Sequence of chain 1.A:
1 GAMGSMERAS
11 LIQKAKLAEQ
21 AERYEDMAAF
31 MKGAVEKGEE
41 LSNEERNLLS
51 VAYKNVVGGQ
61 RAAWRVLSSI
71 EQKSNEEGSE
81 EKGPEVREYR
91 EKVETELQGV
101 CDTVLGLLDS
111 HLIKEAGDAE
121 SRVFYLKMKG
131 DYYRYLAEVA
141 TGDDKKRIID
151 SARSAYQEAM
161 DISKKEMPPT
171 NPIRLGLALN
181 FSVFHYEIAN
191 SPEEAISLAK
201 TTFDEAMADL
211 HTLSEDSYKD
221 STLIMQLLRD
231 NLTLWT

Binding-site contacts:
Ligand atom N contacts residue OQ91 of chain 1.G at 3.7 Å.
Ligand atom NE contacts residue ARG65 of chain 1.A at 3.7 Å.
Ligand atom CB contacts residue ASN180 of chain 1.A at 3.3 Å.
Ligand atom O contacts residue LEU234 of chain 1.A at 3.5 Å.
Ligand atom CA contacts residue ASN180 of chain 1.A at 3.7 Å.
Ligand atom O contacts residue ASN231 of chain 1.A at 2.9 Å (h-bond).
Ligand atom O contacts residue VAL183 of chain 1.A at 3.3 Å.
Ligand atom CA contacts residue ASN231 of chain 1.A at 3.7 Å.
Ligand atom CA contacts residue ASN180 of chain 1.A at 3.5 Å.
Ligand atom NH2 contacts residue ARG65 of chain 1.A at 3.4 Å (salt-bridge).
Ligand atom CB contacts residue OQ91 of chain 1.G at 3.1 Å.
Ligand atom NZ contacts residue ASP230 of chain 1.A at 2.8 Å (salt-bridge).
Ligand atom C contacts residue ASN180 of chain 1.A at 3.6 Å.
Ligand atom O3P contacts residue ARG61 of chain 1.A at 2.9 Å (salt-bridge).
Ligand atom O2P contacts residue TYR135 of chain 1.A at 2.6 Å (h-bond).
Ligand atom CZ contacts residue ARG65 of chain 1.A at 3.5 Å.
Ligand atom O contacts residue OQ91 of chain 1.G at 3.7 Å.
Ligand atom P contacts residue ARG61 of chain 1.A at 3.7 Å.
Ligand atom NH2 contacts residue GLU187 of chain 1.A at 2.8 Å (salt-bridge).
Ligand atom C contacts residue ASN231 of chain 1.A at 3.6 Å.
Ligand atom N contacts residue LEU234 of chain 1.A at 3.8 Å.
Ligand atom CA contacts residue OQ91 of chain 1.G at 3.5 Å.
Ligand atom O3P contacts residue ARG134 of chain 1.A at 2.8 Å (salt-bridge).
Ligand atom CZ contacts residue GLU187 of chain 1.A at 3.4 Å.
Ligand atom N contacts residue ASN231 of chain 1.A at 2.8 Å (h-bond).
Ligand atom NH2 contacts residue VAL183 of chain 1.A at 3.6 Å.
Ligand atom SG contacts residue OQ91 of chain 1.G at 2.0 Å (h-bond).
Ligand atom N contacts residue LEU179 of chain 1.A at 3.6 Å.
Ligand atom NH1 contacts residue ARG65 of chain 1.A at 3.6 Å.
Ligand atom NE contacts residue GLU187 of chain 1.A at 2.8 Å (salt-bridge).
Ligand atom CD contacts residue GLU187 of chain 1.A at 3.5 Å.
Ligand atom CB contacts residue ASN231 of chain 1.A at 3.7 Å.
Ligand atom CA contacts residue ASN231 of chain 1.A at 3.5 Å.
Ligand atom O1P contacts residue ARG61 of chain 1.A at 2.8 Å (salt-bridge).
Ligand atom C contacts residue LEU179 of chain 1.A at 3.5 Å (hydrophobic).
Ligand atom O2P contacts residue ARG134 of chain 1.A at 2.8 Å (salt-bridge).
Ligand atom CB contacts residue ASN231 of chain 1.A at 3.5 Å.
Ligand atom N contacts residue ASN180 of chain 1.A at 2.8 Å (h-bond).
Ligand atom NH2 contacts residue ARG61 of chain 1.A at 3.6 Å (salt-bridge).
Ligand atom CB contacts residue ASN180 of chain 1.A at 3.4 Å.

The protein below binds the small molecule below.
Small molecule (SMILES): C[C@H](N)C(=O)N[C@@H](CCCN=C(N)N)C(=O)N[C@@H](CCCN=C(N)N)C(=O)N[C@@H](CCCCN)C(=O)N[C@@H](COP(=O)(O)O)C(=O)N[C@@H](CS)C(=O)N[C@@H](CCC(N)=O)C(=O)N[C@@H](C)C(N)=O